Sequence of chain 1.A:
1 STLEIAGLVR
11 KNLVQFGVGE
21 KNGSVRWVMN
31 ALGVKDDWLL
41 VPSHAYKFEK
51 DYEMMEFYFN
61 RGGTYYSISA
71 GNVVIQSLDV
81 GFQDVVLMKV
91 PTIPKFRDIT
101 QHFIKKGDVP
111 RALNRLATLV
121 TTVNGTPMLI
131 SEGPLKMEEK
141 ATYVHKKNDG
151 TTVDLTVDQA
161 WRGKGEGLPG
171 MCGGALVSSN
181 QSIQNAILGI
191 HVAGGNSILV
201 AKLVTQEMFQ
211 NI

This protein binds this small molecule.
Small molecule (SMILES): CC(C)[C@H](N)C(=O)O

Binding-site contacts:
Ligand atom C contacts residue VAL28 of chain 1.A at 3.5 Å (hydrophobic).
Ligand atom CG2 contacts residue HIS145 of chain 1.A at 3.9 Å.
Ligand atom CG2 contacts residue VAL28 of chain 1.A at 3.8 Å (hydrophobic).
Ligand atom CG1 contacts residue HIS145 of chain 1.A at 4.5 Å.
Ligand atom N contacts residue NFA1 of chain 1.E at 3.6 Å.
Ligand atom O contacts residue GLY170 of chain 1.A at 3.3 Å (h-bond).
Ligand atom CG2 contacts residue HIS44 of chain 1.A at 3.8 Å.
Ligand atom N contacts residue GLY170 of chain 1.A at 4.3 Å.
Ligand atom CA contacts residue ACE1 of chain 1.C at 2.5 Å.
Ligand atom CG1 contacts residue NFA1 of chain 1.E at 3.7 Å.
Ligand atom CA contacts residue GLY170 of chain 1.A at 4.2 Å.
Ligand atom N contacts residue MET29 of chain 1.A at 4.2 Å.
Ligand atom O contacts residue PRO169 of chain 1.A at 3.5 Å.
Ligand atom O contacts residue NFA1 of chain 1.E at 2.2 Å (h-bond).
Ligand atom CG2 contacts residue ACE1 of chain 1.C at 4.2 Å.
Ligand atom CB contacts residue ACE1 of chain 1.C at 3.8 Å.
Ligand atom CG2 contacts residue MET29 of chain 1.A at 3.4 Å (hydrophobic).
Ligand atom CA contacts residue MET29 of chain 1.A at 4.3 Å (hydrophobic).
Ligand atom CG1 contacts residue ACE1 of chain 1.C at 4.4 Å.
Ligand atom C contacts residue ACE1 of chain 1.C at 3.1 Å.
Ligand atom CA contacts residue VAL28 of chain 1.A at 3.4 Å (hydrophobic).
Ligand atom CB contacts residue VAL28 of chain 1.A at 4.0 Å (hydrophobic).
Ligand atom O contacts residue ACE1 of chain 1.C at 3.2 Å.
Ligand atom N contacts residue HIS44 of chain 1.A at 4.5 Å.
Ligand atom C contacts residue GLY170 of chain 1.A at 3.3 Å.
Ligand atom CA contacts residue NFA1 of chain 1.E at 2.4 Å.
Ligand atom C contacts residue PRO169 of chain 1.A at 4.2 Å (hydrophobic).
Ligand atom CB contacts residue NFA1 of chain 1.E at 3.2 Å.
Ligand atom N contacts residue CYS172 of chain 1.A at 3.5 Å (h-bond).
Ligand atom CB contacts residue MET29 of chain 1.A at 4.4 Å (hydrophobic).
Ligand atom C contacts residue NFA1 of chain 1.E at 1.3 Å.
Ligand atom N contacts residue ACE1 of chain 1.C at 1.3 Å.